This small molecule binds to this protein.
Small molecule (SMILES): OC[C@H]1O[C@H](Oc2c[nH]c3ccc(Br)c(Cl)c23)[C@@H](O)[C@@H](O)[C@@H]1O

Sequence of chain 2.A:
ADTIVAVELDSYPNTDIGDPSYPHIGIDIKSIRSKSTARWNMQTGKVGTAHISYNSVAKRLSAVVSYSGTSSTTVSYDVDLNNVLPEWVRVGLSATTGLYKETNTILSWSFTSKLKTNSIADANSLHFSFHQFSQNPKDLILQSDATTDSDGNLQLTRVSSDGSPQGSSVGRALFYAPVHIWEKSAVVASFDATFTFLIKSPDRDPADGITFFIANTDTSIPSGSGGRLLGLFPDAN

Binding-site contacts:
Ligand atom O3 contacts residue GLY229 of chain 2.A at 3.7 Å.
Ligand atom N1 contacts residue LEU101 of chain 2.A at 3.9 Å.
Ligand atom C4 contacts residue ARG230 of chain 2.A at 3.7 Å.
Ligand atom C3 contacts residue ASN16 of chain 2.A at 4.1 Å.
Ligand atom C3 contacts residue ARG230 of chain 2.A at 3.9 Å.
Ligand atom C4 contacts residue ASN16 of chain 2.A at 3.9 Å.
Ligand atom C1 contacts residue LEU101 of chain 2.A at 3.6 Å (hydrophobic).
Ligand atom C5 contacts residue LEU101 of chain 2.A at 4.1 Å (hydrophobic).
Ligand atom O3 contacts residue ARG230 of chain 2.A at 2.9 Å (salt-bridge).
Ligand atom O6 contacts residue LEU101 of chain 2.A at 3.1 Å (h-bond).
Ligand atom C9 contacts residue LEU101 of chain 2.A at 3.6 Å (hydrophobic).
Ligand atom O4 contacts residue GLY229 of chain 2.A at 4.0 Å.
Ligand atom C5 contacts residue ASP210 of chain 2.A at 4.0 Å.
Ligand atom O4 contacts residue ASP210 of chain 2.A at 2.5 Å (salt-bridge).
Ligand atom C6 contacts residue ASP210 of chain 2.A at 3.4 Å.
Ligand atom C11 contacts residue TYR14 of chain 2.A at 3.2 Å (hydrophobic).
Ligand atom C4 contacts residue ASP210 of chain 2.A at 3.3 Å.
Ligand atom O5 contacts residue TYR102 of chain 2.A at 4.0 Å.
Ligand atom N1 contacts residue TYR14 of chain 2.A at 3.3 Å (h-bond).
Ligand atom O4 contacts residue ASN16 of chain 2.A at 2.9 Å (h-bond).
Ligand atom C14 contacts residue LEU101 of chain 2.A at 4.1 Å (hydrophobic).
Ligand atom O6 contacts residue GLY100 of chain 2.A at 3.3 Å.
Ligand atom O2 contacts residue GLY100 of chain 2.A at 3.7 Å.
Ligand atom O4 contacts residue ARG230 of chain 2.A at 3.3 Å (salt-bridge).
Ligand atom C6 contacts residue ALA209 of chain 2.A at 3.4 Å (hydrophobic).
Ligand atom C6 contacts residue TYR14 of chain 2.A at 4.0 Å (hydrophobic).
Ligand atom O5 contacts residue LEU101 of chain 2.A at 3.1 Å (h-bond).
Ligand atom C6 contacts residue TYR102 of chain 2.A at 3.7 Å (hydrophobic).
Ligand atom C5 contacts residue TYR14 of chain 2.A at 4.1 Å (hydrophobic).
Ligand atom O6 contacts residue TYR102 of chain 2.A at 3.0 Å (h-bond).
Ligand atom C6 contacts residue LEU101 of chain 2.A at 4.0 Å (hydrophobic).
Ligand atom C12 contacts residue LEU101 of chain 2.A at 3.8 Å (hydrophobic).
Ligand atom C11 contacts residue TYR102 of chain 2.A at 3.9 Å (hydrophobic).
Ligand atom N1 contacts residue TYR102 of chain 2.A at 3.5 Å.
Ligand atom C8 contacts residue LEU101 of chain 2.A at 3.7 Å (hydrophobic).
Ligand atom O2 contacts residue LEU101 of chain 2.A at 3.5 Å (h-bond).
Ligand atom O6 contacts residue ALA209 of chain 2.A at 3.2 Å.
Ligand atom O4 contacts residue TYR14 of chain 2.A at 3.9 Å.
Ligand atom O6 contacts residue ASP210 of chain 2.A at 2.7 Å (salt-bridge).
Ligand atom C10 contacts residue LEU101 of chain 2.A at 4.1 Å (hydrophobic).